Binding-site contacts:
Ligand atom C8 contacts residue TYR50 of chain 53.E at 4.1 Å (hydrophobic).
Ligand atom O5 contacts residue ASN105 of chain 53.E at 2.4 Å (h-bond).
Ligand atom C3 contacts residue ASN105 of chain 53.E at 3.8 Å.
Ligand atom C7 contacts residue ASN105 of chain 53.E at 3.6 Å.
Ligand atom O7 contacts residue ASN105 of chain 53.E at 4.0 Å.
Ligand atom O5 contacts residue VAL95 of chain 53.E at 4.5 Å.
Ligand atom O6 contacts residue VAL95 of chain 53.E at 2.9 Å (h-bond).
Ligand atom C4 contacts residue ASN105 of chain 53.E at 4.3 Å.
Ligand atom O5 contacts residue ALA96 of chain 53.E at 4.5 Å.
Ligand atom C6 contacts residue VAL95 of chain 53.E at 3.6 Å (hydrophobic).
Ligand atom C5 contacts residue VAL95 of chain 53.E at 4.5 Å (hydrophobic).
Ligand atom N2 contacts residue ASN105 of chain 53.E at 2.9 Å (h-bond).
Ligand atom C2 contacts residue ASN105 of chain 53.E at 2.5 Å.
Ligand atom C8 contacts residue PRO48 of chain 53.E at 4.4 Å (hydrophobic).
Ligand atom O6 contacts residue ALA96 of chain 53.E at 4.3 Å.
Ligand atom C5 contacts residue ASN105 of chain 53.E at 3.6 Å.
Ligand atom C1 contacts residue ASN105 of chain 53.E at 1.4 Å.

Sequence of chain 53.E:
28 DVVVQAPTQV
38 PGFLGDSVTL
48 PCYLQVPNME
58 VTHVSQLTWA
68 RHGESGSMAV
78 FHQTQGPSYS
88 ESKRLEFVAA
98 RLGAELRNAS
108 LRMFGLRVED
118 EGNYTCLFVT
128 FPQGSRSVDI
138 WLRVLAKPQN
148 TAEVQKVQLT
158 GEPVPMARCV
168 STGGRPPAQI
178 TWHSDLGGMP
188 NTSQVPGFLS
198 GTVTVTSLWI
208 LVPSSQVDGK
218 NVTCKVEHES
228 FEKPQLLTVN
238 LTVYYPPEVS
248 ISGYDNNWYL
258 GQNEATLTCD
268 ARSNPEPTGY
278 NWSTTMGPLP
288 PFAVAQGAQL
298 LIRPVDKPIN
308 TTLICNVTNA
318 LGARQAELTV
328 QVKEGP

The protein below binds the small molecule below.
Small molecule (SMILES): CC(=O)N[C@H]1[C@H](O[C@H]2[C@H](O)[C@@H](NC(C)=O)CO[C@@H]2CO)O[C@H](CO)[C@@H](O[C@@H]2O[C@H](CO)[C@@H](O)[C@H](O)[C@@H]2O)[C@@H]1O